Sequence of chain 1.A:
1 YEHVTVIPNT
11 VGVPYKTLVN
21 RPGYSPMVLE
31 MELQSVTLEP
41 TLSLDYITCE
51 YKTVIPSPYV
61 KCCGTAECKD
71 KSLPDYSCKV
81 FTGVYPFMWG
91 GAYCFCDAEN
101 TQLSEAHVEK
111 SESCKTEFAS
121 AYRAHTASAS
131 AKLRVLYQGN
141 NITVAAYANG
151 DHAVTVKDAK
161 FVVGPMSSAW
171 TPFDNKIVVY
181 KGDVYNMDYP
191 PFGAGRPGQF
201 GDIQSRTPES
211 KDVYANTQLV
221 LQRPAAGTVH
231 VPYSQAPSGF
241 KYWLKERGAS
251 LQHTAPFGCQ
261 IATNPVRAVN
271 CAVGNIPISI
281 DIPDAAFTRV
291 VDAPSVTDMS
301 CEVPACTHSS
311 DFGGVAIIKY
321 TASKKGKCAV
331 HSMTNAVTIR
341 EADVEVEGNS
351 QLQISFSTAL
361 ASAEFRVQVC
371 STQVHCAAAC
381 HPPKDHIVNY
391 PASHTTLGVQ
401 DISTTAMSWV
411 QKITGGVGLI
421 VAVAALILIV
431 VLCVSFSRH

The protein below binds the small molecule below.
Small molecule (SMILES): CC(=O)N[C@@H]1[C@@H](O)[C@H](O)[C@@H](CO)O[C@H]1O

Binding-site contacts:
Ligand atom C3 contacts residue ASN259 of chain 1.E at 3.8 Å.
Ligand atom C6 contacts residue LYS115 of chain 1.A at 4.1 Å.
Ligand atom C6 contacts residue THR116 of chain 1.A at 4.3 Å.
Ligand atom C5 contacts residue ASN259 of chain 1.E at 3.7 Å.
Ligand atom O7 contacts residue ASN259 of chain 1.E at 3.6 Å (h-bond).
Ligand atom C7 contacts residue ASN259 of chain 1.E at 3.5 Å.
Ligand atom O6 contacts residue THR116 of chain 1.A at 4.1 Å.
Ligand atom O5 contacts residue ASN259 of chain 1.E at 2.4 Å (h-bond).
Ligand atom O7 contacts residue LYS181 of chain 1.A at 3.5 Å.
Ligand atom N2 contacts residue ASN259 of chain 1.E at 2.9 Å (h-bond).
Ligand atom C1 contacts residue ASN259 of chain 1.E at 1.4 Å.
Ligand atom C4 contacts residue ASN259 of chain 1.E at 4.3 Å.
Ligand atom O4 contacts residue LYS115 of chain 1.A at 4.1 Å.
Ligand atom C2 contacts residue ASN259 of chain 1.E at 2.5 Å.
Ligand atom C4 contacts residue LYS115 of chain 1.A at 4.2 Å.

Sequence of chain 1.E:
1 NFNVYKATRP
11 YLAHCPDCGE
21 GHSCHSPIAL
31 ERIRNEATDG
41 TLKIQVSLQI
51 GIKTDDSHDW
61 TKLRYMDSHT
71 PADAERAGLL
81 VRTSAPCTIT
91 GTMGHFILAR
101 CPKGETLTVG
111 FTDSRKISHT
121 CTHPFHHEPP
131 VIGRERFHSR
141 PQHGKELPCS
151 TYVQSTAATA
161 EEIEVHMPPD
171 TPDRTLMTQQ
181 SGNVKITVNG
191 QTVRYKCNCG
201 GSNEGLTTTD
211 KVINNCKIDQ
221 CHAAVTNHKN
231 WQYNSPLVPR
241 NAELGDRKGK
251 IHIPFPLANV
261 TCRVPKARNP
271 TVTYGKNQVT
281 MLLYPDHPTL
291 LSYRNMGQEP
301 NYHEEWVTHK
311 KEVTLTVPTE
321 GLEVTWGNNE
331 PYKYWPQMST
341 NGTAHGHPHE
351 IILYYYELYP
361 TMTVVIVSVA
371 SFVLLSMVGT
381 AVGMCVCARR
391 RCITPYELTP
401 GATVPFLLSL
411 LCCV